Binding-site contacts:
Ligand atom O5 contacts residue ASN364 of chain 1.F at 2.4 Å (h-bond).
Ligand atom O7 contacts residue ASN364 of chain 1.F at 3.4 Å (h-bond).
Ligand atom C2 contacts residue ASN364 of chain 1.F at 2.5 Å.
Ligand atom C1 contacts residue ASN364 of chain 1.F at 1.4 Å.
Ligand atom C8 contacts residue THR105 of chain 1.K at 4.0 Å.
Ligand atom C3 contacts residue ASN364 of chain 1.F at 3.8 Å.
Ligand atom C7 contacts residue ASN364 of chain 1.F at 3.5 Å.
Ligand atom N2 contacts residue ASN364 of chain 1.F at 2.9 Å (h-bond).
Ligand atom C5 contacts residue ASN364 of chain 1.F at 3.7 Å.
Ligand atom C8 contacts residue ASN364 of chain 1.F at 4.5 Å.
Ligand atom C4 contacts residue ASN364 of chain 1.F at 4.2 Å.

The protein below binds the small molecule below.
Small molecule (SMILES): CC(=O)N[C@@H]1[C@@H](O)[C@H](O)[C@@H](CO)O[C@H]1O

Sequence of chain 1.K:
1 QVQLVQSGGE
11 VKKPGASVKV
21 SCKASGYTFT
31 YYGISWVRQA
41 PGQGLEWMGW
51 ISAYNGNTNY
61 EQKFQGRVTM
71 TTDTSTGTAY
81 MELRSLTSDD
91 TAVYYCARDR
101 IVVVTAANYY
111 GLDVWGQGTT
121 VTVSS

Sequence of chain 1.F:
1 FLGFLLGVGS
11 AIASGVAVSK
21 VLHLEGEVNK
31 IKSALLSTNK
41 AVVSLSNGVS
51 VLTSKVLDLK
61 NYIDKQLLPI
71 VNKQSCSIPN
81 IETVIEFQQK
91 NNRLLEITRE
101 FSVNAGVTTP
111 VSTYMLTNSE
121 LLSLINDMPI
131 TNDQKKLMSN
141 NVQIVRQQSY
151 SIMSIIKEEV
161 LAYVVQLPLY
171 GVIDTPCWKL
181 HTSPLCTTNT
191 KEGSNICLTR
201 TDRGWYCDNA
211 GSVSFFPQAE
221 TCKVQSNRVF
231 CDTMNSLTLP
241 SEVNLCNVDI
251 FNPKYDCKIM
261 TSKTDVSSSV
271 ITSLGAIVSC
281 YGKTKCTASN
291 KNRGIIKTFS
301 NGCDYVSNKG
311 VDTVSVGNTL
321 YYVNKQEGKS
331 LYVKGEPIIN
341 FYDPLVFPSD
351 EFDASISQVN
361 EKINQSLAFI